Sequence of chain 1.A:
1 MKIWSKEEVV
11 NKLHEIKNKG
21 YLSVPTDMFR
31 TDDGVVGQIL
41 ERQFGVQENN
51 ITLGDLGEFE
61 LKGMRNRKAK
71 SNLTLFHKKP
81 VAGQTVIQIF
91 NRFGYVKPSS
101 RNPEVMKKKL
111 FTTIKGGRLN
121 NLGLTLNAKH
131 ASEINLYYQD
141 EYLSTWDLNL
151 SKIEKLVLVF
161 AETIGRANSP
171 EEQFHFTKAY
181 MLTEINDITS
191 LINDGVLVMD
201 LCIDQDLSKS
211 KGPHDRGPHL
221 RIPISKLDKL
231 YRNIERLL

The small molecule below binds the protein below.
Small molecule (SMILES): Cc1cn([C@H]2C[C@H](O[P](=O)(O)OC[C@H]3O[C@@H](n4ccc(N)nc4=O)C[C@@H]3O[P](=O)(O)OC[C@H]3O[C@@H](n4ccc(N)nc4=O)C[C@@H]3O[P](=O)(O)OC[C@H]3O[C@@H](n4cnc5c(=O)nc(N)[nH]c54)C[C@@H]3O[P](=O)(O)OC[C@H]3O[C@@H](n4cnc5c(=O)nc(N)[nH]c54)C[C@@H]3O[P](=O)(O)OC[C@H]3O[C@@H](n4cnc5c(=O)nc(N)[nH]c54)C[C@@H]3O[P](=O)(O)OC[C@H]3O[C@@H](n4ccc(N)nc4=O)C[C@@H]3O[P](=O)(O)OC[C@H]3O[C@@H](n4cnc5c(=O)nc(N)[nH]c54)C[C@@H]3O)[C@@H](CO[P](=O)(O)O[C@H]3C[C@H](n4cnc5c(=O)nc(N)[nH]c54)O[C@@H]3CO)O2)c(=O)[nH]c1=O

Binding-site contacts:
Ligand atom O6 contacts residue ARG221 of chain 1.A at 2.8 Å (salt-bridge).
Ligand atom OP2 contacts residue LYS62 of chain 1.A at 3.1 Å (salt-bridge).
Ligand atom N4 contacts residue ARG216 of chain 1.A at 2.7 Å (salt-bridge).
Ligand atom N4 contacts residue DG7 of chain 1.F at 3.1 Å (h-bond).
Ligand atom N7 contacts residue THR74 of chain 1.A at 2.6 Å (h-bond).
Ligand atom OP2 contacts residue LYS79 of chain 1.A at 2.9 Å (salt-bridge).
Ligand atom C5' contacts residue ILE51 of chain 1.A at 3.0 Å (hydrophobic).
Ligand atom N3 contacts residue DG2 of chain 1.F at 2.9 Å (h-bond).
Ligand atom OP1 contacts residue LYS152 of chain 1.A at 2.6 Å (salt-bridge).
Ligand atom C5' contacts residue GLY63 of chain 1.A at 2.9 Å.
Ligand atom OP1 contacts residue LYS78 of chain 1.A at 2.8 Å (salt-bridge).
Ligand atom N1 contacts residue DC5 of chain 1.F at 2.9 Å (h-bond).
Ligand atom N3 contacts residue DA8 of chain 1.F at 2.7 Å (h-bond).
Ligand atom N2 contacts residue ASP32 of chain 1.A at 2.9 Å (salt-bridge).
Ligand atom N1 contacts residue DC1 of chain 1.F at 3.0 Å (h-bond).
Ligand atom O6 contacts residue DC3 of chain 1.F at 3.1 Å (h-bond).
Ligand atom N7 contacts residue ARG221 of chain 1.A at 3.0 Å (salt-bridge).
Ligand atom OP1 contacts residue ARG67 of chain 1.A at 2.9 Å (salt-bridge).
Ligand atom O4 contacts residue DA8 of chain 1.F at 2.7 Å (h-bond).
Ligand atom O6 contacts residue DC1 of chain 1.F at 2.7 Å (h-bond).
Ligand atom N1 contacts residue DC4 of chain 1.F at 2.9 Å (h-bond).
Ligand atom N3 contacts residue DG6 of chain 1.F at 2.9 Å (h-bond).
Ligand atom N2 contacts residue DC5 of chain 1.F at 2.9 Å (h-bond).
Ligand atom N2 contacts residue DC4 of chain 1.F at 2.6 Å (h-bond).
Ligand atom O2 contacts residue DG7 of chain 1.F at 2.9 Å (h-bond).
Ligand atom OP1 contacts residue GLY63 of chain 1.A at 2.6 Å (h-bond).
Ligand atom N1 contacts residue DC3 of chain 1.F at 3.0 Å (h-bond).
Ligand atom N2 contacts residue ASP33 of chain 1.A at 2.9 Å (salt-bridge).
Ligand atom OP2 contacts residue HIS77 of chain 1.A at 2.5 Å (h-bond).
Ligand atom O6 contacts residue DC5 of chain 1.F at 2.8 Å (h-bond).
Ligand atom N4 contacts residue DG6 of chain 1.F at 3.0 Å (h-bond).
Ligand atom N2 contacts residue DC3 of chain 1.F at 2.8 Å (h-bond).
Ligand atom O2 contacts residue DG2 of chain 1.F at 2.7 Å (h-bond).
Ligand atom OP1 contacts residue ARG65 of chain 1.A at 2.9 Å (salt-bridge).
Ligand atom O6 contacts residue DC4 of chain 1.F at 3.0 Å (h-bond).
Ligand atom OP1 contacts residue GLU60 of chain 1.A at 2.5 Å (salt-bridge).
Ligand atom N2 contacts residue DC9 of chain 1.F at 2.9 Å (h-bond).
Ligand atom N3 contacts residue DG7 of chain 1.F at 3.0 Å (h-bond).
Ligand atom N4 contacts residue ASP215 of chain 1.A at 2.9 Å (salt-bridge).
Ligand atom O2 contacts residue DG6 of chain 1.F at 2.8 Å (h-bond).